The protein below binds the small molecule below.
Small molecule (SMILES): O=c1cc(C(F)(F)F)c2c(-c3cccc(C(F)(F)F)c3)n[nH]c2[nH]1

Sequence of chain 1.A:
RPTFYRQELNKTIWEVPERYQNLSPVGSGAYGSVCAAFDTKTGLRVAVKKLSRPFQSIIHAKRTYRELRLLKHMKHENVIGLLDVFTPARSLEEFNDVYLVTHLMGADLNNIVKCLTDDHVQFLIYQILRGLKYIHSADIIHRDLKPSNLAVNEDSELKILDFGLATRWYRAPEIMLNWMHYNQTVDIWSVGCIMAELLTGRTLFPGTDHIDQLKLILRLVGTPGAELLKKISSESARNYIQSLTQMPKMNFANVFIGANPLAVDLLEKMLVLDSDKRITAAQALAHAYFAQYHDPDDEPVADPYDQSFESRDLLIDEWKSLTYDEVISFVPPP

Binding-site contacts:
Ligand atom N17 contacts residue TRP203 of chain 1.A at 3.8 Å.
Ligand atom N16 contacts residue LYS255 of chain 1.A at 3.5 Å (salt-bridge).
Ligand atom F23 contacts residue TRP203 of chain 1.A at 3.4 Å.
Ligand atom C8 contacts residue TRP203 of chain 1.A at 3.4 Å (hydrophobic).
Ligand atom C3 contacts residue LEU297 of chain 1.A at 3.4 Å (hydrophobic).
Ligand atom C9 contacts residue TRP203 of chain 1.A at 3.4 Å (hydrophobic).
Ligand atom C3 contacts residue GLU198 of chain 1.A at 3.8 Å.
Ligand atom F24 contacts residue LEU201 of chain 1.A at 3.5 Å.
Ligand atom F21 contacts residue ILE265 of chain 1.A at 3.4 Å.
Ligand atom N16 contacts residue ILE256 of chain 1.A at 3.6 Å.
Ligand atom N15 contacts residue LYS255 of chain 1.A at 3.3 Å (salt-bridge).
Ligand atom C5 contacts residue ILE256 of chain 1.A at 3.7 Å (hydrophobic).
Ligand atom F22 contacts residue TRP203 of chain 1.A at 3.4 Å.
Ligand atom N16 contacts residue TRP203 of chain 1.A at 3.3 Å (h-bond).
Ligand atom F19 contacts residue PRO197 of chain 1.A at 3.3 Å.
Ligand atom C5 contacts residue TRP203 of chain 1.A at 3.4 Å (hydrophobic).
Ligand atom C12 contacts residue TRP203 of chain 1.A at 3.5 Å (hydrophobic).
Ligand atom C11 contacts residue TRP203 of chain 1.A at 3.8 Å (hydrophobic).
Ligand atom C1 contacts residue LEU297 of chain 1.A at 3.4 Å (hydrophobic).
Ligand atom F19 contacts residue LEU201 of chain 1.A at 3.2 Å.
Ligand atom N15 contacts residue TRP203 of chain 1.A at 3.6 Å.
Ligand atom F22 contacts residue LEU201 of chain 1.A at 3.2 Å.
Ligand atom C9 contacts residue SER257 of chain 1.A at 3.8 Å.
Ligand atom F21 contacts residue LEU201 of chain 1.A at 3.2 Å.
Ligand atom N16 contacts residue SER257 of chain 1.A at 3.4 Å (h-bond).
Ligand atom C2 contacts residue TRP203 of chain 1.A at 3.9 Å (hydrophobic).
Ligand atom F20 contacts residue LEU297 of chain 1.A at 3.3 Å.
Ligand atom C9 contacts residue ILE256 of chain 1.A at 3.8 Å (hydrophobic).
Ligand atom F23 contacts residue GLU198 of chain 1.A at 3.2 Å.
Ligand atom C2 contacts residue GLU198 of chain 1.A at 3.8 Å.
Ligand atom O18 contacts residue SER257 of chain 1.A at 2.9 Å.
Ligand atom C10 contacts residue TRP203 of chain 1.A at 3.6 Å (hydrophobic).
Ligand atom C13 contacts residue LEU201 of chain 1.A at 3.7 Å (hydrophobic).
Ligand atom C12 contacts residue ILE256 of chain 1.A at 3.8 Å (hydrophobic).
Ligand atom C1 contacts residue GLU198 of chain 1.A at 3.6 Å.
Ligand atom O18 contacts residue TRP203 of chain 1.A at 3.8 Å.
Ligand atom C12 contacts residue LYS255 of chain 1.A at 3.7 Å.
Ligand atom O18 contacts residue SER258 of chain 1.A at 3.0 Å (h-bond).
Ligand atom C14 contacts residue TRP203 of chain 1.A at 3.5 Å (hydrophobic).
Ligand atom F20 contacts residue LEU252 of chain 1.A at 3.5 Å.